Binding-site contacts:
Ligand atom O5 contacts residue ASN372 of chain 1.D at 4.5 Å.
Ligand atom C7 contacts residue ASN372 of chain 1.D at 3.2 Å.
Ligand atom C2 contacts residue ASN372 of chain 1.D at 4.0 Å.
Ligand atom N2 contacts residue ASN372 of chain 1.D at 3.7 Å.
Ligand atom C8 contacts residue ASN372 of chain 1.D at 3.8 Å.
Ligand atom C1 contacts residue ASN372 of chain 1.D at 3.4 Å.
Ligand atom O7 contacts residue ASN372 of chain 1.D at 3.0 Å (h-bond).

The protein below binds the small molecule below.
Small molecule (SMILES): CC(=O)N[C@@H]1[C@@H](O)[C@H](O)[C@@H](CO)O[C@H]1O

Sequence of chain 1.D:
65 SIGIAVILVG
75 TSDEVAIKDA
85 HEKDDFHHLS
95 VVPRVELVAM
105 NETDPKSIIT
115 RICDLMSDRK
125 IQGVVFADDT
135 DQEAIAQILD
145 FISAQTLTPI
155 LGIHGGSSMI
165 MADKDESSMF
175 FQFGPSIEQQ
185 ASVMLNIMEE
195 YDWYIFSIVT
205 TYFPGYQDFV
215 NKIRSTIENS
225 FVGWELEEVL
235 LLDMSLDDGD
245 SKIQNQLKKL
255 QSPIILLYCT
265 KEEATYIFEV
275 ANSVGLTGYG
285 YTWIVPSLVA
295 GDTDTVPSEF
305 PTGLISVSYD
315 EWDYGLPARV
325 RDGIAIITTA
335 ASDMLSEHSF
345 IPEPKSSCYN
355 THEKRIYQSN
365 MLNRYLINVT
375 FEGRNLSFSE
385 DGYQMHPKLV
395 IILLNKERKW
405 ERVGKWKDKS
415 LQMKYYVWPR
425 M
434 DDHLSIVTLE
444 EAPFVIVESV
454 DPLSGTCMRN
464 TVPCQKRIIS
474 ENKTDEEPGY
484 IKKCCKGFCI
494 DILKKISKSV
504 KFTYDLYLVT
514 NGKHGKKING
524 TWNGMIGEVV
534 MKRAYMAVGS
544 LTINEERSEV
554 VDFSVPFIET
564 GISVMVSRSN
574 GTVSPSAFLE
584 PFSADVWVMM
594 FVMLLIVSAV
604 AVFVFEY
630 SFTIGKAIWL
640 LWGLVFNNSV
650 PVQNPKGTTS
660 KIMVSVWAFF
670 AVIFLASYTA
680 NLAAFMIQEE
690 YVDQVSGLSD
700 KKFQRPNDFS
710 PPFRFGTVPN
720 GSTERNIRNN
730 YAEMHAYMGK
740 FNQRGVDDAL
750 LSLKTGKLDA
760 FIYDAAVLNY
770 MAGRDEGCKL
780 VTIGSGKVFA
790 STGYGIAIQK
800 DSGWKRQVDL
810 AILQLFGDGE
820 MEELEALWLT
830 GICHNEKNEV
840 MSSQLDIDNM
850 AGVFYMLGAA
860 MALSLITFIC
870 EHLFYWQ